Binding-site contacts:
Ligand atom N4 contacts residue TYR98 of chain 1.D at 4.0 Å.
Ligand atom C22 contacts residue LEU51 of chain 1.D at 4.0 Å (hydrophobic).
Ligand atom N4 contacts residue ILE105 of chain 1.D at 4.2 Å.
Ligand atom C25 contacts residue ILE105 of chain 1.D at 4.0 Å (hydrophobic).
Ligand atom C21 contacts residue LEU51 of chain 1.D at 3.9 Å (hydrophobic).
Ligand atom C21 contacts residue TRP40 of chain 1.D at 4.1 Å (hydrophobic).
Ligand atom N2 contacts residue TYR98 of chain 1.D at 4.2 Å.
Ligand atom C4 contacts residue ILE105 of chain 1.D at 4.2 Å (hydrophobic).
Ligand atom C20 contacts residue TRP40 of chain 1.D at 3.5 Å (hydrophobic).
Ligand atom C12 contacts residue LEU51 of chain 1.D at 4.2 Å (hydrophobic).
Ligand atom C5 contacts residue VAL46 of chain 1.D at 3.7 Å (hydrophobic).
Ligand atom C26 contacts residue ILE105 of chain 1.D at 3.8 Å (hydrophobic).
Ligand atom C17 contacts residue PRO41 of chain 1.D at 3.7 Å (hydrophobic).
Ligand atom C18 contacts residue PRO41 of chain 1.D at 3.4 Å (hydrophobic).
Ligand atom C22 contacts residue PRO41 of chain 1.D at 4.2 Å (hydrophobic).
Ligand atom N4 contacts residue ASN99 of chain 1.D at 3.2 Å (h-bond).
Ligand atom O1 contacts residue LEU51 of chain 1.D at 3.4 Å.
Ligand atom C9 contacts residue LEU53 of chain 1.D at 4.0 Å (hydrophobic).
Ligand atom C19 contacts residue TRP40 of chain 1.D at 3.8 Å (hydrophobic).
Ligand atom C19 contacts residue LEU51 of chain 1.D at 3.8 Å (hydrophobic).
Ligand atom C6 contacts residue ASN99 of chain 1.D at 3.9 Å.
Ligand atom C20 contacts residue LEU51 of chain 1.D at 3.8 Å (hydrophobic).
Ligand atom N2 contacts residue ILE105 of chain 1.D at 4.2 Å.
Ligand atom C7 contacts residue LEU53 of chain 1.D at 3.7 Å (hydrophobic).
Ligand atom C25 contacts residue TRP40 of chain 1.D at 3.9 Å (hydrophobic).
Ligand atom N2 contacts residue ASN99 of chain 1.D at 3.0 Å (h-bond).
Ligand atom C8 contacts residue LEU53 of chain 1.D at 3.8 Å (hydrophobic).
Ligand atom C5 contacts residue PRO41 of chain 1.D at 3.4 Å (hydrophobic).
Ligand atom C11 contacts residue ASN99 of chain 1.D at 3.7 Å.
Ligand atom C4 contacts residue ASN99 of chain 1.D at 3.8 Å.
Ligand atom C17 contacts residue LEU51 of chain 1.D at 4.0 Å (hydrophobic).
Ligand atom O2 contacts residue TRP40 of chain 1.D at 3.4 Å.
Ligand atom C2 contacts residue VAL46 of chain 1.D at 4.0 Å (hydrophobic).
Ligand atom C3 contacts residue ASN99 of chain 1.D at 3.8 Å.
Ligand atom N1 contacts residue VAL46 of chain 1.D at 4.2 Å.
Ligand atom C1 contacts residue PRO41 of chain 1.D at 4.2 Å (hydrophobic).
Ligand atom C18 contacts residue LEU51 of chain 1.D at 3.9 Å (hydrophobic).
Ligand atom C19 contacts residue PRO41 of chain 1.D at 4.1 Å (hydrophobic).
Ligand atom N1 contacts residue PRO41 of chain 1.D at 3.2 Å (h-bond).
Ligand atom C5 contacts residue PHE42 of chain 1.D at 3.6 Å (hydrophobic).

Sequence of chain 1.D:
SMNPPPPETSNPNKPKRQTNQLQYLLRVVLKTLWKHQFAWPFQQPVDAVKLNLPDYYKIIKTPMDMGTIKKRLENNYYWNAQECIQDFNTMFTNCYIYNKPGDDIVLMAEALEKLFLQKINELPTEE

A small-molecule ligand and the protein it binds are described below.
Small molecule (SMILES): Cc1cnc(Nc2ccc(N3CCN(C)CC3)cc2)nc1Nc1cccc(S(=O)(=O)NC(C)(C)C)c1